Binding-site contacts:
Ligand atom CA contacts residue ARG118 of chain 4.A at 3.9 Å.
Ligand atom C11 contacts residue GLY121 of chain 4.A at 3.9 Å.
Ligand atom O contacts residue TYR89 of chain 4.A at 2.9 Å (h-bond).
Ligand atom O13 contacts residue GLY121 of chain 4.A at 3.0 Å (h-bond).
Ligand atom O13 contacts residue ARG118 of chain 4.A at 3.3 Å.
Ligand atom O9 contacts residue TYR188 of chain 4.A at 3.7 Å.
Ligand atom O12 contacts residue SER119 of chain 4.A at 3.6 Å.
Ligand atom O contacts residue SER119 of chain 4.A at 3.5 Å.
Ligand atom OXT contacts residue SER119 of chain 4.A at 2.9 Å (h-bond).
Ligand atom O13 contacts residue ALA120 of chain 4.A at 3.5 Å (h-bond).
Ligand atom C11 contacts residue FE1 of chain 4.E at 3.1 Å.
Ligand atom C7 contacts residue TYR188 of chain 4.A at 3.0 Å (hydrophobic).
Ligand atom O12 contacts residue TYR188 of chain 4.A at 2.8 Å (h-bond).
Ligand atom O12 contacts residue FE1 of chain 4.E at 2.2 Å.
Ligand atom CA contacts residue FE1 of chain 4.E at 3.5 Å.
Ligand atom O contacts residue FE1 of chain 4.E at 2.0 Å.
Ligand atom C10 contacts residue TYR188 of chain 4.A at 3.2 Å (hydrophobic).
Ligand atom O12 contacts residue TYR89 of chain 4.A at 3.1 Å (h-bond).
Ligand atom C contacts residue SER119 of chain 4.A at 3.5 Å.
Ligand atom OXT contacts residue ARG118 of chain 4.A at 3.5 Å.
Ligand atom C7 contacts residue FE1 of chain 4.E at 2.8 Å.
Ligand atom N contacts residue FE1 of chain 4.E at 2.8 Å.
Ligand atom O contacts residue TYR188 of chain 4.A at 3.7 Å.
Ligand atom C11 contacts residue THR114 of chain 4.A at 3.8 Å.
Ligand atom C11 contacts residue SER119 of chain 4.A at 3.9 Å.
Ligand atom C6 contacts residue TYR188 of chain 4.A at 3.4 Å (hydrophobic).
Ligand atom O13 contacts residue TYR188 of chain 4.A at 3.9 Å.
Ligand atom C11 contacts residue ALA120 of chain 4.A at 3.5 Å (hydrophobic).
Ligand atom O12 contacts residue ALA120 of chain 4.A at 2.9 Å (h-bond).
Ligand atom N contacts residue TYR188 of chain 4.A at 3.3 Å (h-bond).
Ligand atom O8 contacts residue TYR188 of chain 4.A at 2.4 Å (h-bond).
Ligand atom O8 contacts residue FE1 of chain 4.E at 1.7 Å.
Ligand atom C11 contacts residue TYR188 of chain 4.A at 3.3 Å (hydrophobic).
Ligand atom C11 contacts residue ARG118 of chain 4.A at 3.7 Å.
Ligand atom O9 contacts residue FE1 of chain 4.E at 3.8 Å.
Ligand atom O8 contacts residue TYR89 of chain 4.A at 3.2 Å (h-bond).
Ligand atom O13 contacts residue THR114 of chain 4.A at 2.7 Å (h-bond).
Ligand atom C10 contacts residue FE1 of chain 4.E at 3.2 Å.
Ligand atom C6 contacts residue FE1 of chain 4.E at 3.2 Å.
Ligand atom C contacts residue FE1 of chain 4.E at 3.0 Å.

A protein and the small-molecule ligand that binds it are described below.
Small molecule (SMILES): O=C(O)CN(CC(=O)O)CC(=O)O

Sequence of chain 4.A:
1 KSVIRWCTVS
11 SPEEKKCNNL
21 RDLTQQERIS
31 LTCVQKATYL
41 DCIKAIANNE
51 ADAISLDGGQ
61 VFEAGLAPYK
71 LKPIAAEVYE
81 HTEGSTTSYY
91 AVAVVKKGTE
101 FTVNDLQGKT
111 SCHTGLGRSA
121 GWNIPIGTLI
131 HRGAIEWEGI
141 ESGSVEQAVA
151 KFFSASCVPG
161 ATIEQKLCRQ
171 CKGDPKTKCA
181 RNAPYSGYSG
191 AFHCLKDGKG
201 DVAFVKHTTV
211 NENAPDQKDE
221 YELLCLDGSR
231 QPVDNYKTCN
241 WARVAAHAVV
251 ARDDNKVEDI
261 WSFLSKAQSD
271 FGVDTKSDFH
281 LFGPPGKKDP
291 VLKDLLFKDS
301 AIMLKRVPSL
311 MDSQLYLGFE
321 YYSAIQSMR